Sequence of chain 34.A:
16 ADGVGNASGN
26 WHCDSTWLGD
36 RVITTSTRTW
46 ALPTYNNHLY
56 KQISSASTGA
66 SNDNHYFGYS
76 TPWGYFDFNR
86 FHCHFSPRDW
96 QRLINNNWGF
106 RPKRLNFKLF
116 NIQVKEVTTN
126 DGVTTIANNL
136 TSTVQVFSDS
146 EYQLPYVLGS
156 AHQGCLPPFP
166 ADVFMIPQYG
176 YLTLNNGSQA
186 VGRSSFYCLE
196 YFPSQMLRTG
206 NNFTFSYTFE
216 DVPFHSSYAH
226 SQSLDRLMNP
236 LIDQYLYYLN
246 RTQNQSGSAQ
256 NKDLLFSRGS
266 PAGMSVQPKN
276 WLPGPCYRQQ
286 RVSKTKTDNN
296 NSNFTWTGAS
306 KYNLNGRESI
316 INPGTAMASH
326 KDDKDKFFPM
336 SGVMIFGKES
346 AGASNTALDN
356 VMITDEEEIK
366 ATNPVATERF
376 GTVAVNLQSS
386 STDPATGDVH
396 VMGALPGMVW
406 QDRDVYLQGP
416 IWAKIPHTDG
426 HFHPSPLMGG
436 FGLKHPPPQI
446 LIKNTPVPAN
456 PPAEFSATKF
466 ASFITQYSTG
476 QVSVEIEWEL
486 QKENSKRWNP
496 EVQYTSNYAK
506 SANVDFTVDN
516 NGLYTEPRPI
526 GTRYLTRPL

Sequence of chain 31.A:
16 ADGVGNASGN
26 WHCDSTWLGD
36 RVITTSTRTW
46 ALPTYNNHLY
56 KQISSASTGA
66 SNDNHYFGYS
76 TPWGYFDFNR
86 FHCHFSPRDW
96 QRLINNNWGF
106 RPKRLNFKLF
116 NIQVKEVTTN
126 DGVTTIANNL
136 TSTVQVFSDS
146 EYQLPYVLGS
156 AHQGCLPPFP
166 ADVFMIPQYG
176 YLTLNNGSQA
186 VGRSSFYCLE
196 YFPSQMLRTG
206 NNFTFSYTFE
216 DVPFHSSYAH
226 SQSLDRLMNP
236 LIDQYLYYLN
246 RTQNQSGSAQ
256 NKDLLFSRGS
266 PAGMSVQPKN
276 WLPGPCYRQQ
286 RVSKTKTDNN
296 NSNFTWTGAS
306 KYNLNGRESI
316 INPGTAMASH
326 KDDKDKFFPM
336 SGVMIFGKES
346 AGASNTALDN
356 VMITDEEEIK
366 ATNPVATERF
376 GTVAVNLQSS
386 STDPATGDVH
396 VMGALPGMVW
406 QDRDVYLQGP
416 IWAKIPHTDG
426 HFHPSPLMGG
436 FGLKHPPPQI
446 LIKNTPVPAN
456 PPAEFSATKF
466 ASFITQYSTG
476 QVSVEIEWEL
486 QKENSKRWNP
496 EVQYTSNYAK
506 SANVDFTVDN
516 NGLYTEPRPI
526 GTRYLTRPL

The protein below binds the small molecule below.
Small molecule (SMILES): Nc1ccnc(=O)[nH]1

Binding-site contacts:
Ligand atom O2 contacts residue HIS428 of chain 34.A at 3.5 Å (h-bond).
Ligand atom C5 contacts residue PHE427 of chain 34.A at 3.9 Å (hydrophobic).
Ligand atom O2 contacts residue TRP405 of chain 34.A at 4.5 Å.
Ligand atom C4 contacts residue PHE427 of chain 31.A at 4.0 Å (hydrophobic).
Ligand atom N1 contacts residue HIS428 of chain 34.A at 3.2 Å (h-bond).
Ligand atom C6 contacts residue PHE427 of chain 34.A at 4.4 Å (hydrophobic).
Ligand atom N4 contacts residue HIS428 of chain 31.A at 4.0 Å.
Ligand atom N4 contacts residue PHE427 of chain 34.A at 4.4 Å.
Ligand atom N4 contacts residue HIS426 of chain 31.A at 3.8 Å.
Ligand atom O2 contacts residue HIS426 of chain 31.A at 2.9 Å (h-bond).
Ligand atom N4 contacts residue PHE427 of chain 31.A at 3.2 Å.
Ligand atom O2 contacts residue GLY425 of chain 31.A at 3.4 Å.
Ligand atom C4 contacts residue PHE427 of chain 34.A at 4.2 Å (hydrophobic).
Ligand atom N3 contacts residue HIS426 of chain 31.A at 2.6 Å (h-bond).
Ligand atom C2 contacts residue HIS428 of chain 34.A at 3.8 Å.
Ligand atom N4 contacts residue CYT1 of chain 38.B at 3.0 Å.
Ligand atom C4 contacts residue CYT1 of chain 38.B at 4.1 Å.
Ligand atom N3 contacts residue PHE427 of chain 31.A at 4.2 Å.
Ligand atom C5 contacts residue CYT1 of chain 34.B at 3.0 Å.
Ligand atom C4 contacts residue CYT1 of chain 34.B at 4.2 Å.
Ligand atom C6 contacts residue HIS428 of chain 34.A at 3.9 Å.
Ligand atom C2 contacts residue HIS426 of chain 31.A at 3.2 Å.
Ligand atom C4 contacts residue HIS426 of chain 31.A at 3.6 Å.
Ligand atom C6 contacts residue CYT1 of chain 34.B at 3.4 Å.